Sequence of chain 1.A:
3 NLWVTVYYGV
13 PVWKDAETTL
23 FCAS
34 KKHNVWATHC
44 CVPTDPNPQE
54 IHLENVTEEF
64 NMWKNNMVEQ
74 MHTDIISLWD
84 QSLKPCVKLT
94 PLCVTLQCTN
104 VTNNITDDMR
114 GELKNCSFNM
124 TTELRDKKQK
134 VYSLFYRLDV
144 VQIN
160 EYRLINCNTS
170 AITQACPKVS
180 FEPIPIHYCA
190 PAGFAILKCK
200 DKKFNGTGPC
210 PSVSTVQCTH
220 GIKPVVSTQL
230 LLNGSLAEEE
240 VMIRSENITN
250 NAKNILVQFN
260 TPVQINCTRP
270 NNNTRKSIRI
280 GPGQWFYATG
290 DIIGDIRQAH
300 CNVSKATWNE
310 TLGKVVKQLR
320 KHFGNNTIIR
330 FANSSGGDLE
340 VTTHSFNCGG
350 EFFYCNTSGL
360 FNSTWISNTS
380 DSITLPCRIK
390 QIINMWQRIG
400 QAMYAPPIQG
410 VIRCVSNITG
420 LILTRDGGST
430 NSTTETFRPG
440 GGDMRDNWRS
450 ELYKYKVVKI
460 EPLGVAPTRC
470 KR

Binding-site contacts:
Ligand atom C4 contacts residue ASN308 of chain 1.A at 4.1 Å.
Ligand atom C5 contacts residue ASN308 of chain 1.A at 3.7 Å.
Ligand atom C8 contacts residue ALA305 of chain 1.A at 3.8 Å (hydrophobic).
Ligand atom C8 contacts residue LYS304 of chain 1.A at 3.6 Å.
Ligand atom N2 contacts residue ASN308 of chain 1.A at 2.8 Å (h-bond).
Ligand atom C1 contacts residue ASN308 of chain 1.A at 1.5 Å.
Ligand atom O5 contacts residue ASN308 of chain 1.A at 2.4 Å (h-bond).
Ligand atom O7 contacts residue ASN308 of chain 1.A at 3.5 Å (h-bond).
Ligand atom C3 contacts residue ASN308 of chain 1.A at 3.7 Å.
Ligand atom C8 contacts residue ASN308 of chain 1.A at 4.0 Å.
Ligand atom C7 contacts residue ASN308 of chain 1.A at 3.3 Å.
Ligand atom C2 contacts residue ASN308 of chain 1.A at 2.4 Å.

This small molecule binds to this protein.
Small molecule (SMILES): CC(=O)N[C@@H]1[C@@H](O)[C@H](O)[C@@H](CO)O[C@H]1O